Binding-site contacts:
Ligand atom O4 contacts residue GLU181 of chain 1.A at 2.5 Å (salt-bridge).
Ligand atom O3 contacts residue CD1 of chain 1.C at 2.6 Å.
Ligand atom C1 contacts residue PHE94 of chain 1.A at 3.5 Å (hydrophobic).
Ligand atom C1 contacts residue TRP137 of chain 1.A at 3.5 Å (hydrophobic).
Ligand atom C1 contacts residue HIS54 of chain 1.A at 2.3 Å.
Ligand atom DO2 contacts residue PHE26 of chain 3.A at 3.2 Å.
Ligand atom C3 contacts residue ASP287 of chain 1.A at 3.0 Å.
Ligand atom O3 contacts residue ASP287 of chain 1.A at 3.1 Å (salt-bridge).
Ligand atom DO3 contacts residue CD1 of chain 1.C at 2.7 Å.
Ligand atom DO3 contacts residue GLU217 of chain 1.A at 3.1 Å.
Ligand atom DO2 contacts residue TRP137 of chain 1.A at 3.5 Å.
Ligand atom O1 contacts residue HIS54 of chain 1.A at 2.5 Å.
Ligand atom C5 contacts residue TRP137 of chain 1.A at 3.7 Å (hydrophobic).
Ligand atom DO3 contacts residue ASP287 of chain 1.A at 2.8 Å.
Ligand atom DO3 contacts residue HIS220 of chain 1.A at 3.4 Å.
Ligand atom O3 contacts residue GLU181 of chain 1.A at 3.0 Å (salt-bridge).
Ligand atom O3 contacts residue HIS220 of chain 1.A at 3.6 Å.
Ligand atom DO4 contacts residue CD1 of chain 1.C at 2.6 Å.
Ligand atom C4 contacts residue CD1 of chain 1.C at 3.2 Å.
Ligand atom DO4 contacts residue ASN215 of chain 1.A at 3.7 Å.
Ligand atom C2 contacts residue TRP137 of chain 1.A at 3.2 Å (hydrophobic).
Ligand atom DO1 contacts residue TRP16 of chain 1.A at 3.6 Å.
Ligand atom DO3 contacts residue CD1 of chain 1.B at 3.4 Å.
Ligand atom C5 contacts residue HIS54 of chain 1.A at 2.9 Å.
Ligand atom O5 contacts residue HIS54 of chain 1.A at 1.7 Å.
Ligand atom O1 contacts residue TRP16 of chain 1.A at 3.6 Å (h-bond).
Ligand atom O2 contacts residue TRP137 of chain 1.A at 3.5 Å.
Ligand atom O4 contacts residue ASP287 of chain 1.A at 3.3 Å (salt-bridge).
Ligand atom C3 contacts residue CD1 of chain 1.C at 3.2 Å.
Ligand atom O2 contacts residue PHE26 of chain 3.A at 3.5 Å.
Ligand atom O4 contacts residue ASP245 of chain 1.A at 3.0 Å (salt-bridge).
Ligand atom DO4 contacts residue ASP245 of chain 1.A at 3.3 Å.
Ligand atom DO4 contacts residue GLU181 of chain 1.A at 1.6 Å.
Ligand atom DO3 contacts residue GLU181 of chain 1.A at 3.5 Å.
Ligand atom C4 contacts residue GLU181 of chain 1.A at 3.5 Å.
Ligand atom O3 contacts residue GLU217 of chain 1.A at 3.6 Å.
Ligand atom C5 contacts residue GLU181 of chain 1.A at 3.6 Å.
Ligand atom C4 contacts residue ASP287 of chain 1.A at 3.5 Å.
Ligand atom O4 contacts residue CD1 of chain 1.C at 2.3 Å.
Ligand atom DO1 contacts residue HIS54 of chain 1.A at 3.4 Å.

Sequence of chain 3.A:
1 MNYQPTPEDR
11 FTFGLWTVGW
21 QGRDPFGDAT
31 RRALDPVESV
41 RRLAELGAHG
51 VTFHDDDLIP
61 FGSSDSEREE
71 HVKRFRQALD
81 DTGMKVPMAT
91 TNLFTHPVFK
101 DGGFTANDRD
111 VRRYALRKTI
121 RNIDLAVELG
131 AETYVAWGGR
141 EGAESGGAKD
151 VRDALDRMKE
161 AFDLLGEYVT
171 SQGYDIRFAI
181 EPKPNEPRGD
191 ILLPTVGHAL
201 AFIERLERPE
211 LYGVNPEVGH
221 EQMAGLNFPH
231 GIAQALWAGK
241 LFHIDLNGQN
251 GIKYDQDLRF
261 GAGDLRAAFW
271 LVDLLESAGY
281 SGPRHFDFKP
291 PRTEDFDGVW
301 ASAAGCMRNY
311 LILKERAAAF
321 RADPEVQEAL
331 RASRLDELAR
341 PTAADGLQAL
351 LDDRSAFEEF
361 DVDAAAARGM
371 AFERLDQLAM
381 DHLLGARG

A small-molecule ligand and the protein it binds are described below.
Small molecule (SMILES): O[C@@H]1[C@@H](O)[C@@H](O)OC[C@@H]1O

Sequence of chain 1.A:
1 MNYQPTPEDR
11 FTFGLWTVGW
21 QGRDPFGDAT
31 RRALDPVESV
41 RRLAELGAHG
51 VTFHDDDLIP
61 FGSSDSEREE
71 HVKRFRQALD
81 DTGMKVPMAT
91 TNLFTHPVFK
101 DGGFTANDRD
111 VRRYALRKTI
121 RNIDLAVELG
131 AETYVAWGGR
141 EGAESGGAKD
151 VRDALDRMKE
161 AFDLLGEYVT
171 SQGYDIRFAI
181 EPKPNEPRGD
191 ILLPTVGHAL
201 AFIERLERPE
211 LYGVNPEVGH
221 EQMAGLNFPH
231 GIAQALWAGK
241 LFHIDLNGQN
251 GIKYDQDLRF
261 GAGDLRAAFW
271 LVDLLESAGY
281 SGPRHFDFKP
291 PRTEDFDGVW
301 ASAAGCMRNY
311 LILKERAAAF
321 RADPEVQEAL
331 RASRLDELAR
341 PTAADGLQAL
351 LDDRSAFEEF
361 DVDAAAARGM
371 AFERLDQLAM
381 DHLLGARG